This protein binds this small molecule.
Small molecule (SMILES): CCCC[C@H](NC(=O)[C@H](C)NC(=O)[C@H](CCC(=O)O)NC(=O)[C@H](Cc1ccccc1)NC[C@H](Cc1ccccc1)NC(=O)[C@@H](NC(=O)[C@@H](N)CCCN=C(N)N)C(C)C)C(=O)O

Sequence of chain 1.B:
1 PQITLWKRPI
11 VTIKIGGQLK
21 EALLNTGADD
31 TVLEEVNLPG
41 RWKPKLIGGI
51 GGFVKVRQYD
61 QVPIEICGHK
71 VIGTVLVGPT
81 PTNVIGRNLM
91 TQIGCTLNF

Sequence of chain 1.A:
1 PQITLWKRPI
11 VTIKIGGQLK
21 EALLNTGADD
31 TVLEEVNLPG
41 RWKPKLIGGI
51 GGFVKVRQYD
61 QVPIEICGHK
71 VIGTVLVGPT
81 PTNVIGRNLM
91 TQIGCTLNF

Binding-site contacts:
Ligand atom CE contacts residue LYS45 of chain 1.B at 3.4 Å.
Ligand atom O contacts residue ILE47 of chain 1.B at 3.5 Å.
Ligand atom CB contacts residue ARG8 of chain 1.A at 3.4 Å.
Ligand atom NH1 contacts residue LYS45 of chain 1.A at 3.1 Å (salt-bridge).
Ligand atom CA contacts residue ALA28 of chain 1.A at 3.4 Å (hydrophobic).
Ligand atom C contacts residue GLY48 of chain 1.A at 2.9 Å.
Ligand atom CA contacts residue GLY48 of chain 1.B at 3.5 Å.
Ligand atom N contacts residue GLY27 of chain 1.A at 2.9 Å (h-bond).
Ligand atom C3 contacts residue ASN25 of chain 1.B at 3.5 Å.
Ligand atom OE2 contacts residue ASP30 of chain 1.B at 3.0 Å (salt-bridge).
Ligand atom OE1 contacts residue ILE47 of chain 1.B at 3.4 Å.
Ligand atom O contacts residue GLY49 of chain 1.A at 3.3 Å.
Ligand atom O contacts residue ASP29 of chain 1.B at 3.0 Å (salt-bridge).
Ligand atom O contacts residue GLY49 of chain 1.B at 3.5 Å.
Ligand atom CA contacts residue ASP29 of chain 1.A at 3.3 Å.
Ligand atom CE contacts residue GLN58 of chain 1.B at 3.5 Å.
Ligand atom C6 contacts residue GLY27 of chain 1.A at 3.5 Å.
Ligand atom N contacts residue ALA28 of chain 1.A at 3.5 Å (h-bond).
Ligand atom C2 contacts residue ASN25 of chain 1.B at 3.2 Å.
Ligand atom CB contacts residue ALA28 of chain 1.A at 3.4 Å (hydrophobic).
Ligand atom CG1 contacts residue ILE47 of chain 1.A at 3.1 Å (hydrophobic).
Ligand atom CB contacts residue ASP29 of chain 1.B at 3.3 Å.
Ligand atom CG contacts residue ASP30 of chain 1.B at 3.3 Å.
Ligand atom O contacts residue GLY48 of chain 1.A at 2.4 Å (h-bond).
Ligand atom O contacts residue ILE47 of chain 1.A at 3.0 Å.
Ligand atom CG contacts residue ASP29 of chain 1.A at 2.9 Å.
Ligand atom OE1 contacts residue ASP30 of chain 1.B at 3.1 Å (salt-bridge).
Ligand atom C contacts residue ALA28 of chain 1.A at 3.5 Å (hydrophobic).
Ligand atom CB contacts residue ASP29 of chain 1.A at 2.9 Å.
Ligand atom C10 contacts residue GLY27 of chain 1.B at 3.3 Å.
Ligand atom N contacts residue GLY27 of chain 1.B at 3.2 Å (h-bond).
Ligand atom C14 contacts residue GLY27 of chain 1.B at 3.4 Å.
Ligand atom CA contacts residue ASP29 of chain 1.B at 3.2 Å.
Ligand atom O contacts residue GLY48 of chain 1.B at 2.9 Å (h-bond).
Ligand atom N contacts residue GLY48 of chain 1.B at 3.1 Å (h-bond).
Ligand atom O contacts residue ALA28 of chain 1.B at 3.3 Å.
Ligand atom CA contacts residue ALA28 of chain 1.A at 3.2 Å (hydrophobic).
Ligand atom OE2 contacts residue ASP29 of chain 1.B at 3.5 Å (salt-bridge).
Ligand atom NH2 contacts residue LEU46 of chain 1.A at 3.6 Å (h-bond).
Ligand atom N contacts residue GLY48 of chain 1.A at 2.9 Å (h-bond).